Binding-site contacts:
Ligand atom O7 contacts residue HIS67 of chain 1.B at 4.2 Å.
Ligand atom C4 contacts residue ASN68 of chain 1.B at 4.2 Å.
Ligand atom C8 contacts residue HIS67 of chain 1.B at 3.8 Å.
Ligand atom C5 contacts residue ASN68 of chain 1.B at 3.6 Å.
Ligand atom C1 contacts residue ASN68 of chain 1.B at 1.4 Å.
Ligand atom C4 contacts residue ARG132 of chain 1.B at 3.9 Å.
Ligand atom C6 contacts residue ARG132 of chain 1.B at 3.4 Å.
Ligand atom C8 contacts residue GLY69 of chain 1.B at 3.0 Å.
Ligand atom N2 contacts residue THR70 of chain 1.B at 4.0 Å.
Ligand atom C2 contacts residue ASN68 of chain 1.B at 2.5 Å.
Ligand atom C7 contacts residue GLY69 of chain 1.B at 4.2 Å.
Ligand atom C8 contacts residue THR70 of chain 1.B at 4.3 Å.
Ligand atom C7 contacts residue ASN68 of chain 1.B at 3.2 Å.
Ligand atom C5 contacts residue ARG132 of chain 1.B at 4.0 Å.
Ligand atom C3 contacts residue THR70 of chain 1.B at 4.4 Å.
Ligand atom O5 contacts residue THR70 of chain 1.B at 3.8 Å.
Ligand atom O4 contacts residue ARG132 of chain 1.B at 2.8 Å (salt-bridge).
Ligand atom C2 contacts residue THR70 of chain 1.B at 4.0 Å.
Ligand atom O6 contacts residue MET100 of chain 1.B at 4.4 Å.
Ligand atom C5 contacts residue THR70 of chain 1.B at 3.9 Å.
Ligand atom C3 contacts residue ASN68 of chain 1.B at 3.8 Å.
Ligand atom O5 contacts residue MET100 of chain 1.B at 3.7 Å.
Ligand atom O5 contacts residue ASN68 of chain 1.B at 2.4 Å (h-bond).
Ligand atom O6 contacts residue ARG132 of chain 1.B at 3.6 Å.
Ligand atom O7 contacts residue ASN68 of chain 1.B at 3.5 Å (h-bond).
Ligand atom C1 contacts residue THR70 of chain 1.B at 3.2 Å.
Ligand atom C8 contacts residue ASN68 of chain 1.B at 3.1 Å.
Ligand atom C1 contacts residue MET100 of chain 1.B at 4.2 Å (hydrophobic).
Ligand atom N2 contacts residue ASN68 of chain 1.B at 3.0 Å (h-bond).

A protein and the small-molecule ligand that binds it are described below.
Small molecule (SMILES): CC(=O)N[C@@H]1[C@@H](O)[C@H](O)[C@@H](CO)O[C@H]1O

Sequence of chain 1.B:
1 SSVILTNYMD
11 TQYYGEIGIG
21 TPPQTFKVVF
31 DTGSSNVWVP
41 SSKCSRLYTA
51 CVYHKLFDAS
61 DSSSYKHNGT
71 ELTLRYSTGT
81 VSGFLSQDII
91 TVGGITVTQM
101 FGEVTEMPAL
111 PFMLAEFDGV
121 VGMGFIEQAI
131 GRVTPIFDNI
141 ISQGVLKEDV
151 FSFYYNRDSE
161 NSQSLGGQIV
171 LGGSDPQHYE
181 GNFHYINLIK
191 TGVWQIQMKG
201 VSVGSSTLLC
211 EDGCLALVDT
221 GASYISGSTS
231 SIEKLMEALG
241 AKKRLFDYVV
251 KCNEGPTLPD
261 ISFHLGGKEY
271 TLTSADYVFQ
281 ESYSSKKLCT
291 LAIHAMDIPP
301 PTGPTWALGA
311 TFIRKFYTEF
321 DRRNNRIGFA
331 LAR